Sequence of chain 1.A:
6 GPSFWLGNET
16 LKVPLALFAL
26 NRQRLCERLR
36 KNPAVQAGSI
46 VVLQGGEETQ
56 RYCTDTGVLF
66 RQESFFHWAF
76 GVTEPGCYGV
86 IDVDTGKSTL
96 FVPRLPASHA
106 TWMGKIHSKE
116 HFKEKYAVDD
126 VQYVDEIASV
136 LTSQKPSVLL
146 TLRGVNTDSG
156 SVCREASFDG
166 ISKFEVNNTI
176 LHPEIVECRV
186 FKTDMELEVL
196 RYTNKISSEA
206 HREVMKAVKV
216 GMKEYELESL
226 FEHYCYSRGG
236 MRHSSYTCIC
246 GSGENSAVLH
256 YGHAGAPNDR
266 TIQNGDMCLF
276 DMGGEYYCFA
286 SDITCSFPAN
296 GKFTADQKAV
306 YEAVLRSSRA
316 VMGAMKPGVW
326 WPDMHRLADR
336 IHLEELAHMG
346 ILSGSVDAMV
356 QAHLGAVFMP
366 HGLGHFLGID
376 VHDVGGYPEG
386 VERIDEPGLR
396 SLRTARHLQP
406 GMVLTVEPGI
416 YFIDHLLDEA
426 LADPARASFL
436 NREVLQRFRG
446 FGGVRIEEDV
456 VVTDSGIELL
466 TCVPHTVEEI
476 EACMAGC

The small molecule below binds the protein below.
Small molecule (SMILES): NCC(=O)O

Binding-site contacts:
Ligand atom N contacts residue ASP287 of chain 1.A at 3.1 Å (salt-bridge).
Ligand atom O contacts residue MN1 of chain 1.C at 2.6 Å.
Ligand atom N contacts residue ILE244 of chain 1.A at 4.3 Å.
Ligand atom C contacts residue GLU412 of chain 1.A at 4.0 Å.
Ligand atom N contacts residue MN1 of chain 1.C at 3.8 Å.
Ligand atom CA contacts residue HIS255 of chain 1.A at 4.2 Å.
Ligand atom O contacts residue MH21 of chain 1.D at 3.0 Å (h-bond).
Ligand atom CA contacts residue ASP276 of chain 1.A at 3.3 Å.
Ligand atom N contacts residue HIS377 of chain 1.A at 4.5 Å.
Ligand atom N contacts residue PRO1 of chain 1.I at 3.7 Å.
Ligand atom N contacts residue ASP276 of chain 1.A at 3.7 Å.
Ligand atom N contacts residue MH21 of chain 1.D at 2.7 Å.
Ligand atom C contacts residue PRO1 of chain 1.I at 1.3 Å (hydrophobic).
Ligand atom O contacts residue HIS377 of chain 1.A at 2.7 Å (h-bond).
Ligand atom CA contacts residue MN1 of chain 1.C at 4.0 Å.
Ligand atom C contacts residue ASP287 of chain 1.A at 4.1 Å.
Ligand atom CA contacts residue MH21 of chain 1.D at 2.9 Å.
Ligand atom O contacts residue GLU412 of chain 1.A at 3.9 Å.
Ligand atom C contacts residue MN1 of chain 1.C at 3.3 Å.
Ligand atom N contacts residue TYR241 of chain 1.A at 3.5 Å.
Ligand atom C contacts residue HIS377 of chain 1.A at 3.7 Å.
Ligand atom CA contacts residue ILE244 of chain 1.A at 3.7 Å (hydrophobic).
Ligand atom C contacts residue HIS255 of chain 1.A at 4.0 Å.
Ligand atom C contacts residue ASP276 of chain 1.A at 4.0 Å.
Ligand atom CA contacts residue ASP287 of chain 1.A at 4.1 Å.
Ligand atom C contacts residue MH21 of chain 1.D at 2.6 Å.
Ligand atom C contacts residue HIS370 of chain 1.A at 4.5 Å.
Ligand atom O contacts residue PRO1 of chain 1.I at 2.3 Å (h-bond).
Ligand atom CA contacts residue PRO1 of chain 1.I at 2.4 Å (hydrophobic).
Ligand atom CA contacts residue TYR241 of chain 1.A at 4.5 Å (hydrophobic).
Ligand atom O contacts residue ASP287 of chain 1.A at 3.5 Å (salt-bridge).
Ligand atom O contacts residue HIS370 of chain 1.A at 3.4 Å (h-bond).